Sequence of chain 1.F:
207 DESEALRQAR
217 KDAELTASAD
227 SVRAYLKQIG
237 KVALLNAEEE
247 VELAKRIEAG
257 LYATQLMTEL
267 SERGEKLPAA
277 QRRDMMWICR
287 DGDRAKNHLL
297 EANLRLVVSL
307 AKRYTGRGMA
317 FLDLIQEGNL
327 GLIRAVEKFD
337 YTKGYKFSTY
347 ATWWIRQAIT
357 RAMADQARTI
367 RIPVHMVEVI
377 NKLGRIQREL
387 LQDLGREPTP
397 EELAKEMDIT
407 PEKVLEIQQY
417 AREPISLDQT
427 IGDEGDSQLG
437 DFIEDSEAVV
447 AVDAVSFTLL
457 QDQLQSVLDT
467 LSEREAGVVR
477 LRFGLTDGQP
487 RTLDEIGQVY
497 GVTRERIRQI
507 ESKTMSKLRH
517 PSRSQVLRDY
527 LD

Sequence of chain 1.C:
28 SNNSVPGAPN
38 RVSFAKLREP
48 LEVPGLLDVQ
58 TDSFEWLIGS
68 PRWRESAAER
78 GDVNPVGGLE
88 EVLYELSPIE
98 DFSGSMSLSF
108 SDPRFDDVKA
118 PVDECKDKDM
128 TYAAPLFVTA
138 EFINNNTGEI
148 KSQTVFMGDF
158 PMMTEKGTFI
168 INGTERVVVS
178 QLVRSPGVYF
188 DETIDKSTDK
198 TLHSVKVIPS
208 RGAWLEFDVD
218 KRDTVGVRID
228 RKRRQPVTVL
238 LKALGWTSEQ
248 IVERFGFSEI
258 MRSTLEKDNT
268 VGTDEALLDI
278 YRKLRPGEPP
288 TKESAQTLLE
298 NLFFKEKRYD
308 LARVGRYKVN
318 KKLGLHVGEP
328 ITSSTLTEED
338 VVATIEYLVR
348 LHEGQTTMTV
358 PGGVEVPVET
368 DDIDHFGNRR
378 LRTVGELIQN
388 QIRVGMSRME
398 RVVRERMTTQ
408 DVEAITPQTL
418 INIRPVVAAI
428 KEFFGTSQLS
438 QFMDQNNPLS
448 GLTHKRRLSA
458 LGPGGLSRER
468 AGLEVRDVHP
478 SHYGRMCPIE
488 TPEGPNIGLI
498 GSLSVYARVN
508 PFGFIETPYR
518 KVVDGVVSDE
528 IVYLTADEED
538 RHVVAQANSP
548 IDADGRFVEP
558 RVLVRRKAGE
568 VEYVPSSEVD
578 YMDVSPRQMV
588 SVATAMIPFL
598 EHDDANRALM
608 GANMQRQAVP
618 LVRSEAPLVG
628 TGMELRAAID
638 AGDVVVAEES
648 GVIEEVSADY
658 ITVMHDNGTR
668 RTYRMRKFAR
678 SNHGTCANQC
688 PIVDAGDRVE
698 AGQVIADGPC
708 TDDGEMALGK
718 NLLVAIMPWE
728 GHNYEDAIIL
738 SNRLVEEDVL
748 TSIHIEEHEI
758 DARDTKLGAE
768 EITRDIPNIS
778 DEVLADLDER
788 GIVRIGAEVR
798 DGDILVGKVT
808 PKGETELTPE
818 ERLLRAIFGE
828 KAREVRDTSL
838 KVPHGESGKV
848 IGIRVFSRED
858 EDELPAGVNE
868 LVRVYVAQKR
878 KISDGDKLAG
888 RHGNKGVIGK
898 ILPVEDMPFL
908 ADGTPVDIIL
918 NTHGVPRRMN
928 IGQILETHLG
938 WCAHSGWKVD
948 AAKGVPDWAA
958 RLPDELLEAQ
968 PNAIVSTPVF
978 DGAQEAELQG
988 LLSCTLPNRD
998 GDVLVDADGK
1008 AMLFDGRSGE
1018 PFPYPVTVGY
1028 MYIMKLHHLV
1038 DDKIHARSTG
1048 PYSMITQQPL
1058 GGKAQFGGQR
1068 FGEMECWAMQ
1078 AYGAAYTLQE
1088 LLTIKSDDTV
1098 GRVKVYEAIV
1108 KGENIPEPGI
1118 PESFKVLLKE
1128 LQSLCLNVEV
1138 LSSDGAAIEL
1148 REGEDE

Sequence of chain 1.D:
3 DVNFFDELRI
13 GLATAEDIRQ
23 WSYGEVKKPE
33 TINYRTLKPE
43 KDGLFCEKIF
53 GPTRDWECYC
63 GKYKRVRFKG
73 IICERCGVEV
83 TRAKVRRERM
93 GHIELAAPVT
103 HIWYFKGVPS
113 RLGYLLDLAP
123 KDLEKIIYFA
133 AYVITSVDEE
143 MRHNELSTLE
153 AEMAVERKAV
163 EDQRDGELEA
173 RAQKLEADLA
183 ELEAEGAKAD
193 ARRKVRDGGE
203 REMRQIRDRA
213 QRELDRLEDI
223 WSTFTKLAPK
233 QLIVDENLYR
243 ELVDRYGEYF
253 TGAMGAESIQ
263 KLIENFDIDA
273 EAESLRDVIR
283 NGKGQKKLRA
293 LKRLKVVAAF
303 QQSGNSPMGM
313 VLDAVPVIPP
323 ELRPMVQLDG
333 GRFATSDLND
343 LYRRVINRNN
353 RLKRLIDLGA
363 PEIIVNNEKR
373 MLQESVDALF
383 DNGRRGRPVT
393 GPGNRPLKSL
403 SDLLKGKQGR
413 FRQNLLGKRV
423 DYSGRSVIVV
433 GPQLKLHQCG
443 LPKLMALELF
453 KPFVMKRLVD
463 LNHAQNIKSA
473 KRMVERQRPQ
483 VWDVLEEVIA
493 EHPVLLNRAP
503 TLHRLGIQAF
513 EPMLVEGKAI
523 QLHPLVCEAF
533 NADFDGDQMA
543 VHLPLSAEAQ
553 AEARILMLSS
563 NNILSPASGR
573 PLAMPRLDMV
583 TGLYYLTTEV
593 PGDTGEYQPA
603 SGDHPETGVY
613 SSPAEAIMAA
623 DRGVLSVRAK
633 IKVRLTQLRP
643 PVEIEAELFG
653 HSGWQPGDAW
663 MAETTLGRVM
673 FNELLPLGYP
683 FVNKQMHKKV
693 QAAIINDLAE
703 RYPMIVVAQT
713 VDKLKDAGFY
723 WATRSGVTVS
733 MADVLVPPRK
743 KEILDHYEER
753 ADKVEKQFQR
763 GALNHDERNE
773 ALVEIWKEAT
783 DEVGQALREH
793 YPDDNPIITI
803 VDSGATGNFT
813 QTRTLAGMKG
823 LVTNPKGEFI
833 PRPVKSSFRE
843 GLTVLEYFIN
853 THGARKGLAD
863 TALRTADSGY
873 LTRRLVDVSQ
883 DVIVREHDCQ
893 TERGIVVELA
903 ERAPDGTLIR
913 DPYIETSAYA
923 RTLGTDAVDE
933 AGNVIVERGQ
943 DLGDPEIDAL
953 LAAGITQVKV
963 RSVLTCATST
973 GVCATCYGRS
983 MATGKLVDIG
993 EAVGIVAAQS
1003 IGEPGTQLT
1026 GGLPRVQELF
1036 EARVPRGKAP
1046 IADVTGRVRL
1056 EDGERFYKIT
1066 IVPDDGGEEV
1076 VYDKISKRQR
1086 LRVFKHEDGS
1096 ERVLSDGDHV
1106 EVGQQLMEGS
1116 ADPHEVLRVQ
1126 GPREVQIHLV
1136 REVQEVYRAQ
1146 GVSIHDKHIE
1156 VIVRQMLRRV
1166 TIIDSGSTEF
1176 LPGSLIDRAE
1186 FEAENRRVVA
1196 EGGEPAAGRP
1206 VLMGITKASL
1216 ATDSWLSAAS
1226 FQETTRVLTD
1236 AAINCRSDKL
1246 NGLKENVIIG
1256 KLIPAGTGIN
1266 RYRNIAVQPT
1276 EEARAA

Binding-site contacts:
Ligand atom C5' contacts residue ILE497 of chain 1.C at 3.4 Å (hydrophobic).
Ligand atom C3' contacts residue ASP537 of chain 1.D at 3.6 Å.
Ligand atom C4' contacts residue ASP539 of chain 1.D at 3.5 Å.
Ligand atom OP1 contacts residue PRO489 of chain 1.C at 3.7 Å.
Ligand atom O5' contacts residue GLN438 of chain 1.C at 3.5 Å (h-bond).
Ligand atom OP2 contacts residue GLU490 of chain 1.C at 3.4 Å (salt-bridge).
Ligand atom C2' contacts residue MG1 of chain 1.L at 3.4 Å.
Ligand atom OP1 contacts residue ARG613 of chain 1.C at 3.4 Å (salt-bridge).
Ligand atom C5' contacts residue GLN614 of chain 1.C at 3.4 Å.
Ligand atom O3' contacts residue ARG454 of chain 1.C at 3.6 Å.
Ligand atom O3' contacts residue ASP539 of chain 1.D at 3.6 Å (salt-bridge).
Ligand atom C4' contacts residue ASP537 of chain 1.D at 3.4 Å.
Ligand atom O5' contacts residue ILE497 of chain 1.C at 3.6 Å.
Ligand atom O3' contacts residue LYS884 of chain 1.C at 2.7 Å (salt-bridge).
Ligand atom OP2 contacts residue ASN493 of chain 1.C at 3.8 Å.
Ligand atom O2' contacts residue MG1 of chain 1.L at 2.8 Å.
Ligand atom O2' contacts residue HIS1035 of chain 1.C at 3.7 Å.
Ligand atom P contacts residue GLN614 of chain 1.C at 3.3 Å.
Ligand atom OP1 contacts residue LYS892 of chain 1.C at 3.0 Å (salt-bridge).
Ligand atom O3' contacts residue MG1 of chain 1.L at 1.9 Å.
Ligand atom OP1 contacts residue GLN614 of chain 1.C at 2.9 Å (h-bond).
Ligand atom O3' contacts residue GLN614 of chain 1.C at 2.7 Å (h-bond).
Ligand atom OP2 contacts residue PRO489 of chain 1.C at 3.3 Å.
Ligand atom O3' contacts residue ASP535 of chain 1.D at 3.6 Å.
Ligand atom C4' contacts residue MG1 of chain 1.L at 3.5 Å.
Ligand atom O2' contacts residue ASP539 of chain 1.D at 2.9 Å (salt-bridge).
Ligand atom C5' contacts residue HIS1035 of chain 1.C at 3.5 Å.
Ligand atom O2' contacts residue ARG500 of chain 1.D at 3.0 Å (salt-bridge).
Ligand atom C3' contacts residue LYS884 of chain 1.C at 3.8 Å.
Ligand atom O2' contacts residue GLN614 of chain 1.C at 3.8 Å.
Ligand atom O3' contacts residue ASP537 of chain 1.D at 2.8 Å (salt-bridge).
Ligand atom C4' contacts residue ARG454 of chain 1.C at 3.7 Å.
Ligand atom P contacts residue LYS884 of chain 1.C at 3.5 Å.
Ligand atom C4' contacts residue HIS1035 of chain 1.C at 3.4 Å.
Ligand atom O4' contacts residue HIS1035 of chain 1.C at 3.2 Å.
Ligand atom O4 contacts residue GLU430 of chain 1.F at 3.1 Å.
Ligand atom OP1 contacts residue LYS884 of chain 1.C at 3.0 Å (salt-bridge).
Ligand atom C5' contacts residue ASN493 of chain 1.C at 3.5 Å.
Ligand atom C3' contacts residue MG1 of chain 1.L at 3.0 Å.
Ligand atom C5' contacts residue ASP537 of chain 1.D at 3.3 Å.

A small-molecule ligand and the protein it binds are described below.
Small molecule (SMILES): Nc1ccn([C@@H]2O[C@H](CO[P](=O)(O)O[C@H]3[C@@H](O)[C@H](n4ccc(=O)[nH]c4=O)O[C@@H]3CO)[C@@H](O[P](=O)(O)OC[C@H]3O[C@@H](n4cnc5c(=O)nc(N)[nH]c54)[C@H](O)[C@@H]3O[P](=O)(O)OC[C@H]3O[C@@H](n4cnc5c(N)ncnc54)[C@H](O)[C@@H]3O)[C@H]2O)c(=O)n1